Binding-site contacts:
Ligand atom C27 contacts residue HIS91 of chain 1.B at 3.9 Å.
Ligand atom N29 contacts residue GLU104 of chain 1.B at 3.8 Å.
Ligand atom C25 contacts residue ALA129 of chain 1.B at 3.5 Å (hydrophobic).
Ligand atom C12 contacts residue THR199 of chain 1.B at 3.4 Å.
Ligand atom N29 contacts residue THR198 of chain 1.B at 2.8 Å (h-bond).
Ligand atom N29 contacts residue HIS91 of chain 1.B at 3.3 Å (h-bond).
Ligand atom F7 contacts residue SER67 of chain 1.B at 3.6 Å.
Ligand atom O1 contacts residue THR198 of chain 1.B at 2.9 Å (h-bond).
Ligand atom C26 contacts residue SER130 of chain 1.B at 3.9 Å.
Ligand atom S2 contacts residue THR198 of chain 1.B at 3.8 Å.
Ligand atom F7 contacts residue THR199 of chain 1.B at 3.5 Å.
Ligand atom F5 contacts residue HIS91 of chain 1.B at 3.3 Å.
Ligand atom C25 contacts residue SER130 of chain 1.B at 3.9 Å.
Ligand atom C4 contacts residue HIS91 of chain 1.B at 3.5 Å.
Ligand atom F28 contacts residue LEU197 of chain 1.B at 3.3 Å.
Ligand atom C8 contacts residue THR199 of chain 1.B at 3.9 Å.
Ligand atom O14 contacts residue ASN64 of chain 1.B at 3.0 Å (h-bond).
Ligand atom C24 contacts residue ALA129 of chain 1.B at 3.7 Å (hydrophobic).
Ligand atom C6 contacts residue THR199 of chain 1.B at 3.5 Å.
Ligand atom C4 contacts residue THR199 of chain 1.B at 3.5 Å.
Ligand atom F5 contacts residue THR199 of chain 1.B at 3.2 Å.
Ligand atom N29 contacts residue HIS93 of chain 1.B at 3.3 Å (h-bond).
Ligand atom C18 contacts residue LEU197 of chain 1.B at 3.6 Å (hydrophobic).
Ligand atom C12 contacts residue PRO200 of chain 1.B at 3.4 Å (hydrophobic).
Ligand atom F5 contacts residue ZN1 of chain 1.G at 3.0 Å.
Ligand atom O1 contacts residue LEU197 of chain 1.B at 3.2 Å.
Ligand atom F5 contacts residue HIS93 of chain 1.B at 3.2 Å.
Ligand atom S2 contacts residue ZN1 of chain 1.G at 3.0 Å.
Ligand atom O30 contacts residue HIS117 of chain 1.B at 3.7 Å.
Ligand atom N29 contacts residue HIS117 of chain 1.B at 3.1 Å (h-bond).
Ligand atom O30 contacts residue VAL119 of chain 1.B at 3.8 Å.
Ligand atom C4 contacts residue ZN1 of chain 1.G at 3.7 Å.
Ligand atom O30 contacts residue ZN1 of chain 1.G at 3.2 Å.
Ligand atom C3 contacts residue ZN1 of chain 1.G at 3.6 Å.
Ligand atom O14 contacts residue SER67 of chain 1.B at 3.6 Å.
Ligand atom N29 contacts residue ZN1 of chain 1.G at 1.9 Å.
Ligand atom O30 contacts residue HIS91 of chain 1.B at 3.2 Å.
Ligand atom S2 contacts residue HIS91 of chain 1.B at 3.8 Å.
Ligand atom C3 contacts residue HIS91 of chain 1.B at 3.5 Å.
Ligand atom O13 contacts residue PRO200 of chain 1.B at 2.9 Å (h-bond).

Sequence of chain 1.B:
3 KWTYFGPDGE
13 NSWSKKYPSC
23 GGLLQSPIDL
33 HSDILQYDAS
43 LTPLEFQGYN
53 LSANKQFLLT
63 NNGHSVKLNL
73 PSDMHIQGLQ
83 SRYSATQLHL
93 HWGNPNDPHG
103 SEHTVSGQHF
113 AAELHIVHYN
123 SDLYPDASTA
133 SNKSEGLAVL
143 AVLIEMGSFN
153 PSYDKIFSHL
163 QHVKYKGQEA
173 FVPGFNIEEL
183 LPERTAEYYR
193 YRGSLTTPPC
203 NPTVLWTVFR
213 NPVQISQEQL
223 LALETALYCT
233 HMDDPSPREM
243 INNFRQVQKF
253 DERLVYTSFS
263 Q

The protein below binds the small molecule below.
Small molecule (SMILES): NS(=O)(=O)c1c(F)c(F)c(S(=O)(=O)CCO)c(N[C@H]2CCCc3ccccc32)c1F